Binding-site contacts:
Ligand atom O6 contacts residue GLU105 of chain 1.OB at 4.3 Å.
Ligand atom C8 contacts residue ASN48 of chain 1.OB at 4.1 Å.
Ligand atom C1 contacts residue ASN60 of chain 1.OB at 1.4 Å.
Ligand atom C8 contacts residue THR47 of chain 1.OB at 3.8 Å.
Ligand atom N2 contacts residue ASN60 of chain 1.OB at 2.8 Å (h-bond).
Ligand atom C8 contacts residue SER49 of chain 1.OB at 3.9 Å.
Ligand atom O5 contacts residue GLU105 of chain 1.OB at 4.3 Å.
Ligand atom C2 contacts residue SER49 of chain 1.OB at 4.3 Å.
Ligand atom C8 contacts residue ASN60 of chain 1.OB at 4.3 Å.
Ligand atom O5 contacts residue ASN60 of chain 1.OB at 2.3 Å (h-bond).
Ligand atom C7 contacts residue SER49 of chain 1.OB at 4.1 Å.
Ligand atom C1 contacts residue GLU105 of chain 1.OB at 4.1 Å.
Ligand atom C7 contacts residue ASN60 of chain 1.OB at 3.1 Å.
Ligand atom C5 contacts residue ASN60 of chain 1.OB at 3.6 Å.
Ligand atom C2 contacts residue ASN60 of chain 1.OB at 2.4 Å.
Ligand atom C3 contacts residue ASN60 of chain 1.OB at 3.7 Å.
Ligand atom O7 contacts residue ASN60 of chain 1.OB at 3.0 Å (h-bond).
Ligand atom C5 contacts residue GLU105 of chain 1.OB at 4.3 Å.
Ligand atom C4 contacts residue ASN60 of chain 1.OB at 4.2 Å.
Ligand atom C1 contacts residue SER49 of chain 1.OB at 4.1 Å.
Ligand atom N2 contacts residue SER49 of chain 1.OB at 3.5 Å (h-bond).

This protein binds this small molecule.
Small molecule (SMILES): CC(=O)N[C@H]1[C@H](O[C@H]2[C@H](O)[C@@H](NC(C)=O)CO[C@@H]2CO)O[C@H](CO)[C@@H](O)[C@@H]1O

Sequence of chain 1.OB:
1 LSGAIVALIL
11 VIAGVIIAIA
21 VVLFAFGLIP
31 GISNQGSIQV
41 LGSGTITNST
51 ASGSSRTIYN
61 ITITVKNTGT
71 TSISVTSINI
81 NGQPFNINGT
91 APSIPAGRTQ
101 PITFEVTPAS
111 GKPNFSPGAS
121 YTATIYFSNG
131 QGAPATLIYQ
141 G